Binding-site contacts:
Ligand atom C1 contacts residue ARG98 of chain 9.A at 3.2 Å.
Ligand atom N1 contacts residue ARG98 of chain 9.A at 4.3 Å.
Ligand atom O3S contacts residue THR226 of chain 9.A at 4.0 Å.
Ligand atom C15 contacts residue ARG224 of chain 9.A at 3.3 Å.
Ligand atom O1S contacts residue THR226 of chain 9.A at 4.3 Å.
Ligand atom C2 contacts residue ARG224 of chain 9.A at 3.8 Å.
Ligand atom O1S contacts residue ARG98 of chain 9.A at 3.6 Å.
Ligand atom C1 contacts residue ARG224 of chain 9.A at 3.8 Å.
Ligand atom O1S contacts residue ASP228 of chain 9.A at 3.6 Å.
Ligand atom C16 contacts residue ARG224 of chain 9.A at 4.0 Å.
Ligand atom C2 contacts residue ARG98 of chain 9.A at 3.4 Å.
Ligand atom C14 contacts residue ARG224 of chain 9.A at 4.5 Å.
Ligand atom C16 contacts residue TRP117 of chain 9.A at 3.7 Å (hydrophobic).
Ligand atom S1 contacts residue ARG98 of chain 9.A at 4.4 Å.
Ligand atom C3 contacts residue ARG224 of chain 9.A at 3.5 Å.
Ligand atom C15 contacts residue TRP117 of chain 9.A at 4.2 Å (hydrophobic).
Ligand atom N1 contacts residue TRP117 of chain 9.A at 4.1 Å.
Ligand atom C13 contacts residue ARG224 of chain 9.A at 4.1 Å.
Ligand atom N1 contacts residue ARG224 of chain 9.A at 4.2 Å.
Ligand atom C3 contacts residue TRP117 of chain 9.A at 3.5 Å (hydrophobic).
Ligand atom C3 contacts residue ARG98 of chain 9.A at 3.2 Å.

This protein binds this small molecule.
Small molecule (SMILES): CCCCCCCCCCCC[N+](C)(C)CCCS(=O)(=O)O

Sequence of chain 9.A:
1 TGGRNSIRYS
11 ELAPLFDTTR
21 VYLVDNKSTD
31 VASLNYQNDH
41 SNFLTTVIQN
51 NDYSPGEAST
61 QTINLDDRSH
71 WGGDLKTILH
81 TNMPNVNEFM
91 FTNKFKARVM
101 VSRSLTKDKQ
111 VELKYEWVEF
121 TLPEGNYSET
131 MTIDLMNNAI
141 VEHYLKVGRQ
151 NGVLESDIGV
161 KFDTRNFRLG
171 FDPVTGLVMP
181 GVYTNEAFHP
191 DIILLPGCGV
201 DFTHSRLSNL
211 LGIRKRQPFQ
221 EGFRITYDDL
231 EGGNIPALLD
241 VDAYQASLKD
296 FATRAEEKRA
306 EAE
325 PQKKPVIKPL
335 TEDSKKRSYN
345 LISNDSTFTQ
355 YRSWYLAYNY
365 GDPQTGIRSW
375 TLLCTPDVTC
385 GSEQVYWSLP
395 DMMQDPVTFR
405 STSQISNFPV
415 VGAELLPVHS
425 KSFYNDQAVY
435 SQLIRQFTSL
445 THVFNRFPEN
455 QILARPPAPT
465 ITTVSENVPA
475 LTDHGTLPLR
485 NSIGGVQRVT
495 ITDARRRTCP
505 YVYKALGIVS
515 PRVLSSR